The protein below binds the small molecule below.
Small molecule (SMILES): O=C(Nc1ccn2nc(-c3ccccc3)nc2c1)c1ccnc(Cl)c1

Binding-site contacts:
Ligand atom C19 contacts residue ILE246 of chain 1.A at 3.9 Å (hydrophobic).
Ligand atom CL24 contacts residue SER231 of chain 1.A at 3.9 Å.
Ligand atom C5 contacts residue TYR247 of chain 1.A at 3.1 Å (hydrophobic).
Ligand atom N9 contacts residue GLY279 of chain 1.A at 3.8 Å.
Ligand atom C16 contacts residue MET267 of chain 1.A at 3.6 Å (hydrophobic).
Ligand atom C11 contacts residue MET267 of chain 1.A at 3.6 Å (hydrophobic).
Ligand atom CL24 contacts residue TYR78 of chain 1.A at 3.8 Å.
Ligand atom N7 contacts residue MET267 of chain 1.A at 3.5 Å.
Ligand atom C14 contacts residue GLU275 of chain 1.A at 3.4 Å.
Ligand atom C8 contacts residue GLY279 of chain 1.A at 3.6 Å.
Ligand atom C8 contacts residue MET267 of chain 1.A at 3.5 Å (hydrophobic).
Ligand atom CL24 contacts residue LEU229 of chain 1.A at 3.5 Å.
Ligand atom C2 contacts residue PHE283 of chain 1.A at 3.1 Å (hydrophobic).
Ligand atom C16 contacts residue TYR247 of chain 1.A at 4.0 Å (hydrophobic).
Ligand atom N18 contacts residue LEU229 of chain 1.A at 3.6 Å.
Ligand atom C14 contacts residue PRO266 of chain 1.A at 3.7 Å (hydrophobic).
Ligand atom C3 contacts residue MET267 of chain 1.A at 3.4 Å (hydrophobic).
Ligand atom C4 contacts residue TYR247 of chain 1.A at 3.3 Å (hydrophobic).
Ligand atom C21 contacts residue PHE283 of chain 1.A at 3.7 Å (hydrophobic).
Ligand atom N6 contacts residue GLY279 of chain 1.A at 3.8 Å.
Ligand atom C23 contacts residue PHE283 of chain 1.A at 3.9 Å (hydrophobic).
Ligand atom O25 contacts residue GLN280 of chain 1.A at 2.8 Å (h-bond).
Ligand atom C15 contacts residue GLU275 of chain 1.A at 3.4 Å.
Ligand atom C20 contacts residue ILE246 of chain 1.A at 3.8 Å (hydrophobic).
Ligand atom C8 contacts residue TYR247 of chain 1.A at 3.7 Å (hydrophobic).
Ligand atom C1 contacts residue PHE283 of chain 1.A at 3.5 Å (hydrophobic).
Ligand atom N9 contacts residue TYR247 of chain 1.A at 2.4 Å (h-bond).
Ligand atom N9 contacts residue MET267 of chain 1.A at 3.6 Å.
Ligand atom C22 contacts residue PHE250 of chain 1.A at 4.0 Å (hydrophobic).
Ligand atom C11 contacts residue GLY279 of chain 1.A at 3.6 Å.
Ligand atom C19 contacts residue LEU229 of chain 1.A at 3.9 Å (hydrophobic).
Ligand atom C13 contacts residue PRO266 of chain 1.A at 3.6 Å (hydrophobic).
Ligand atom C5 contacts residue MET267 of chain 1.A at 3.5 Å (hydrophobic).
Ligand atom C4 contacts residue GLN280 of chain 1.A at 3.5 Å.
Ligand atom N10 contacts residue PHE283 of chain 1.A at 3.3 Å.
Ligand atom C20 contacts residue PHE283 of chain 1.A at 3.7 Å (hydrophobic).
Ligand atom C5 contacts residue GLY279 of chain 1.A at 3.9 Å.
Ligand atom C12 contacts residue GLY279 of chain 1.A at 3.8 Å.
Ligand atom C16 contacts residue GLU275 of chain 1.A at 3.9 Å.
Ligand atom N6 contacts residue MET267 of chain 1.A at 3.6 Å.

Sequence of chain 1.A:
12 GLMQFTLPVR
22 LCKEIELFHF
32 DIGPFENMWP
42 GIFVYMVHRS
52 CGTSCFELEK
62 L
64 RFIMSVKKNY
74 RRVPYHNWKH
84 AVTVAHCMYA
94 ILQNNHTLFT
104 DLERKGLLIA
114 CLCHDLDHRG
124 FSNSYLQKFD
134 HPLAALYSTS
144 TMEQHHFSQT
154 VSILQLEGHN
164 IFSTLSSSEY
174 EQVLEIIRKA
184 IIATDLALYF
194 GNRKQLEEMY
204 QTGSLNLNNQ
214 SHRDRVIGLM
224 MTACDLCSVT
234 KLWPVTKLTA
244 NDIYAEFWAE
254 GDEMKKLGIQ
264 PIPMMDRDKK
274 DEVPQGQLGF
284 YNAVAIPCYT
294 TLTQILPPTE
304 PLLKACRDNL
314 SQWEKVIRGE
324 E